Sequence of chain 1.A:
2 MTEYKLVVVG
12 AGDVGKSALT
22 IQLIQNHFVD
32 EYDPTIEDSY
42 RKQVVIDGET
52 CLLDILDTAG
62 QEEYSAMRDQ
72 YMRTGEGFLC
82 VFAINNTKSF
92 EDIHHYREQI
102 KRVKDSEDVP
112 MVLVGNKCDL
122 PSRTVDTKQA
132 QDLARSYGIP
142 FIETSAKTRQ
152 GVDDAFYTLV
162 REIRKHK

Binding-site contacts:
Ligand atom PB contacts residue MG1 of chain 1.D at 3.2 Å.
Ligand atom O1G contacts residue MG1 of chain 1.D at 2.0 Å.
Ligand atom O2B contacts residue LYS17 of chain 1.A at 3.5 Å (salt-bridge).
Ligand atom O6 contacts residue LYS118 of chain 1.A at 3.4 Å.
Ligand atom O6 contacts residue ASP120 of chain 1.A at 3.4 Å (salt-bridge).
Ligand atom O1B contacts residue VAL15 of chain 1.A at 3.3 Å (h-bond).
Ligand atom N3B contacts residue ASP14 of chain 1.A at 3.2 Å (salt-bridge).
Ligand atom O2G contacts residue GLY61 of chain 1.A at 2.6 Å (h-bond).
Ligand atom O6 contacts residue LYS148 of chain 1.A at 3.5 Å (salt-bridge).
Ligand atom O3' contacts residue GLU32 of chain 1.A at 3.2 Å (salt-bridge).
Ligand atom C4 contacts residue LYS118 of chain 1.A at 3.5 Å.
Ligand atom O1A contacts residue ALA19 of chain 1.A at 2.8 Å (h-bond).
Ligand atom O2G contacts residue LYS17 of chain 1.A at 2.5 Å (salt-bridge).
Ligand atom C6 contacts residue LYS118 of chain 1.A at 3.6 Å.
Ligand atom PG contacts residue MG1 of chain 1.D at 3.2 Å.
Ligand atom N7 contacts residue ASN117 of chain 1.A at 3.2 Å (h-bond).
Ligand atom O1B contacts residue ASP14 of chain 1.A at 3.6 Å (salt-bridge).
Ligand atom C2 contacts residue ASP120 of chain 1.A at 3.5 Å.
Ligand atom O4' contacts residue LYS118 of chain 1.A at 3.1 Å (salt-bridge).
Ligand atom PB contacts residue LYS17 of chain 1.A at 3.5 Å.
Ligand atom O6 contacts residue SER146 of chain 1.A at 3.4 Å.
Ligand atom O1A contacts residue SER18 of chain 1.A at 3.4 Å (h-bond).
Ligand atom N1 contacts residue ASP120 of chain 1.A at 2.7 Å (salt-bridge).
Ligand atom O6 contacts residue ASN117 of chain 1.A at 3.4 Å (h-bond).
Ligand atom N9 contacts residue LYS118 of chain 1.A at 3.4 Å.
Ligand atom O3A contacts residue GLY16 of chain 1.A at 3.1 Å (h-bond).
Ligand atom O2' contacts residue ASP31 of chain 1.A at 3.5 Å.
Ligand atom O2B contacts residue SER18 of chain 1.A at 2.9 Å (h-bond).
Ligand atom O1A contacts residue GLY16 of chain 1.A at 3.2 Å.
Ligand atom O1B contacts residue GLY16 of chain 1.A at 3.0 Å (h-bond).
Ligand atom O2B contacts residue MG1 of chain 1.D at 2.0 Å.
Ligand atom N2 contacts residue ASP120 of chain 1.A at 2.7 Å (salt-bridge).
Ligand atom C6 contacts residue ASP120 of chain 1.A at 3.5 Å.
Ligand atom O1G contacts residue THR36 of chain 1.A at 2.8 Å (h-bond).
Ligand atom O2' contacts residue VAL30 of chain 1.A at 2.8 Å (h-bond).
Ligand atom O6 contacts residue ALA147 of chain 1.A at 2.9 Å (h-bond).
Ligand atom O1B contacts residue LYS17 of chain 1.A at 2.9 Å (salt-bridge).
Ligand atom N3B contacts residue MG1 of chain 1.D at 3.3 Å.
Ligand atom C5' contacts residue ASP14 of chain 1.A at 3.3 Å.
Ligand atom C3' contacts residue GLU32 of chain 1.A at 3.2 Å.

This protein binds this small molecule.
Small molecule (SMILES): Nc1nc2c(ncn2[C@@H]2O[C@H](CO[P](=O)(O)O[P](=O)(O)NP(=O)(O)O)[C@@H](O)[C@H]2O)c(=O)[nH]1